A small-molecule ligand and the protein it binds are described below.
Small molecule (SMILES): CC(=O)N[C@H]1[C@H](O[C@H]2[C@H](O)[C@@H](NC(C)=O)CO[C@@H]2CO)O[C@H](CO)[C@@H](O[C@@H]2O[C@H](CO)[C@@H](O)[C@H](O[C@@H]3O[C@H](CO)[C@@H](O)[C@H](O)[C@@H]3O)[C@@H]2O)[C@@H]1O

Sequence of chain 1.B:
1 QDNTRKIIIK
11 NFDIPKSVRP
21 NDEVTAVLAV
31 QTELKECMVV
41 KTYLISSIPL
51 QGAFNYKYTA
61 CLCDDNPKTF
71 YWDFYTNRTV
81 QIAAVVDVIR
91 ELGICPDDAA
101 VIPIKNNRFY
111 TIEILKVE

Binding-site contacts:
Ligand atom C1 contacts residue ASN77 of chain 1.B at 1.4 Å.
Ligand atom C7 contacts residue ASN77 of chain 1.B at 4.2 Å.
Ligand atom C2 contacts residue ASN21 of chain 1.B at 3.6 Å.
Ligand atom C8 contacts residue ASN77 of chain 1.B at 4.5 Å.
Ligand atom N2 contacts residue ASN77 of chain 1.B at 3.0 Å (h-bond).
Ligand atom C5 contacts residue ASN77 of chain 1.B at 3.4 Å.
Ligand atom C2 contacts residue ASN77 of chain 1.B at 2.8 Å.
Ligand atom O6 contacts residue GLN51 of chain 1.B at 3.4 Å (h-bond).
Ligand atom O6 contacts residue ASN77 of chain 1.B at 4.5 Å.
Ligand atom C1 contacts residue ASN21 of chain 1.B at 3.5 Å.
Ligand atom C4 contacts residue ASN21 of chain 1.B at 4.2 Å.
Ligand atom C3 contacts residue ASN77 of chain 1.B at 3.9 Å.
Ligand atom C5 contacts residue ASN21 of chain 1.B at 4.0 Å.
Ligand atom O5 contacts residue ASN77 of chain 1.B at 2.4 Å (h-bond).
Ligand atom C3 contacts residue ASN21 of chain 1.B at 4.3 Å.
Ligand atom C4 contacts residue ASN77 of chain 1.B at 4.3 Å.
Ligand atom O5 contacts residue ASN21 of chain 1.B at 3.0 Å (h-bond).
Ligand atom C6 contacts residue ASN21 of chain 1.B at 4.3 Å.